Sequence of chain 2.C:
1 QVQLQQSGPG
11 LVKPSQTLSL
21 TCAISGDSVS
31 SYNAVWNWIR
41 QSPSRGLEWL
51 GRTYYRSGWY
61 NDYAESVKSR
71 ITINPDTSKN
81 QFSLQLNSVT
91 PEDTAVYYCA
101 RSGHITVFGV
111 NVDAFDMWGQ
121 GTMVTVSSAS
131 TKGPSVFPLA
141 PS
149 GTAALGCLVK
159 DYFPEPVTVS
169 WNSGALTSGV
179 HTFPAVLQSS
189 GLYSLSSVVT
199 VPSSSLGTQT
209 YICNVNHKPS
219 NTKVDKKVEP

Sequence of chain 2.A:
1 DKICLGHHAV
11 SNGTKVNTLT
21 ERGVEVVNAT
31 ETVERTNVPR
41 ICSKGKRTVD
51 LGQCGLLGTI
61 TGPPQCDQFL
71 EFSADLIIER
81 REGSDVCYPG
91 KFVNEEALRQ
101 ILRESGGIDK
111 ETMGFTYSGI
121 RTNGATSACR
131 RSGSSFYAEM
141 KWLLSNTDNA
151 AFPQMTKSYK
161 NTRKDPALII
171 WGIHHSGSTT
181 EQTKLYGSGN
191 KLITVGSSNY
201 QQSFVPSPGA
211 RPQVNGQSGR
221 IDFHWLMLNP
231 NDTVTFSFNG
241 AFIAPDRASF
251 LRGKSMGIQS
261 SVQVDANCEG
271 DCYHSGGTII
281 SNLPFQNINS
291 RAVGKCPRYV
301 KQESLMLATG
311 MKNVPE

Binding-site contacts:
Ligand atom C6 contacts residue SER53 of chain 2.D at 4.5 Å.
Ligand atom C4 contacts residue THR106 of chain 2.C at 4.3 Å.
Ligand atom C8 contacts residue VAL27 of chain 2.A at 4.2 Å (hydrophobic).
Ligand atom N2 contacts residue ASN28 of chain 2.A at 3.1 Å (h-bond).
Ligand atom C2 contacts residue ASN28 of chain 2.A at 2.6 Å.
Ligand atom C2 contacts residue GLY109 of chain 2.C at 4.2 Å.
Ligand atom O7 contacts residue GLY109 of chain 2.C at 4.4 Å.
Ligand atom O5 contacts residue GLY109 of chain 2.C at 3.6 Å (h-bond).
Ligand atom O5 contacts residue THR106 of chain 2.C at 4.5 Å.
Ligand atom O7 contacts residue ASN28 of chain 2.A at 4.5 Å.
Ligand atom C2 contacts residue HIS104 of chain 2.C at 4.2 Å.
Ligand atom O2 contacts residue HIS104 of chain 2.C at 3.1 Å (h-bond).
Ligand atom O4 contacts residue GLN1 of chain 2.C at 2.8 Å (h-bond).
Ligand atom C5 contacts residue PHE108 of chain 2.C at 4.5 Å (hydrophobic).
Ligand atom C7 contacts residue ASN28 of chain 2.A at 4.0 Å.
Ligand atom C4 contacts residue GLN1 of chain 2.C at 4.2 Å.
Ligand atom O5 contacts residue ASN28 of chain 2.A at 2.6 Å (h-bond).
Ligand atom O4 contacts residue HIS104 of chain 2.C at 4.2 Å.
Ligand atom C3 contacts residue ASN28 of chain 2.A at 4.0 Å.
Ligand atom C6 contacts residue THR106 of chain 2.C at 3.8 Å.
Ligand atom C1 contacts residue PHE108 of chain 2.C at 3.9 Å (hydrophobic).
Ligand atom C5 contacts residue ASN28 of chain 2.A at 3.8 Å.
Ligand atom O5 contacts residue PHE108 of chain 2.C at 3.3 Å.
Ligand atom C1 contacts residue GLY109 of chain 2.C at 3.9 Å.
Ligand atom C1 contacts residue ASN28 of chain 2.A at 1.5 Å.
Ligand atom O6 contacts residue PHE108 of chain 2.C at 3.9 Å.
Ligand atom O6 contacts residue HIS104 of chain 2.C at 3.6 Å.
Ligand atom C8 contacts residue THR14 of chain 2.A at 4.3 Å.
Ligand atom C6 contacts residue PHE108 of chain 2.C at 4.2 Å (hydrophobic).

This protein binds this small molecule.
Small molecule (SMILES): CC(=O)N[C@H]1[C@H](O[C@H]2[C@H](O)[C@@H](NC(C)=O)CO[C@@H]2CO)O[C@H](CO)[C@@H](O[C@@H]2O[C@H](CO)[C@@H](O)[C@H](O[C@H]3O[C@H](CO)[C@@H](O)[C@H](O)[C@@H]3O)[C@@H]2O)[C@@H]1O

Sequence of chain 2.D:
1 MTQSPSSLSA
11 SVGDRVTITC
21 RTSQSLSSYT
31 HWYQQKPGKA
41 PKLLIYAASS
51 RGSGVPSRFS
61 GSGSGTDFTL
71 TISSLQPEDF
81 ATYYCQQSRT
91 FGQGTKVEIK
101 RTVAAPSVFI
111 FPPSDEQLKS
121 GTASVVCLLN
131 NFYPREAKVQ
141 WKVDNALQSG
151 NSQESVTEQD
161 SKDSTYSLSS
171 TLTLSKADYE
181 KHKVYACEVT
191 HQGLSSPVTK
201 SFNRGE